Sequence of chain 1.C:
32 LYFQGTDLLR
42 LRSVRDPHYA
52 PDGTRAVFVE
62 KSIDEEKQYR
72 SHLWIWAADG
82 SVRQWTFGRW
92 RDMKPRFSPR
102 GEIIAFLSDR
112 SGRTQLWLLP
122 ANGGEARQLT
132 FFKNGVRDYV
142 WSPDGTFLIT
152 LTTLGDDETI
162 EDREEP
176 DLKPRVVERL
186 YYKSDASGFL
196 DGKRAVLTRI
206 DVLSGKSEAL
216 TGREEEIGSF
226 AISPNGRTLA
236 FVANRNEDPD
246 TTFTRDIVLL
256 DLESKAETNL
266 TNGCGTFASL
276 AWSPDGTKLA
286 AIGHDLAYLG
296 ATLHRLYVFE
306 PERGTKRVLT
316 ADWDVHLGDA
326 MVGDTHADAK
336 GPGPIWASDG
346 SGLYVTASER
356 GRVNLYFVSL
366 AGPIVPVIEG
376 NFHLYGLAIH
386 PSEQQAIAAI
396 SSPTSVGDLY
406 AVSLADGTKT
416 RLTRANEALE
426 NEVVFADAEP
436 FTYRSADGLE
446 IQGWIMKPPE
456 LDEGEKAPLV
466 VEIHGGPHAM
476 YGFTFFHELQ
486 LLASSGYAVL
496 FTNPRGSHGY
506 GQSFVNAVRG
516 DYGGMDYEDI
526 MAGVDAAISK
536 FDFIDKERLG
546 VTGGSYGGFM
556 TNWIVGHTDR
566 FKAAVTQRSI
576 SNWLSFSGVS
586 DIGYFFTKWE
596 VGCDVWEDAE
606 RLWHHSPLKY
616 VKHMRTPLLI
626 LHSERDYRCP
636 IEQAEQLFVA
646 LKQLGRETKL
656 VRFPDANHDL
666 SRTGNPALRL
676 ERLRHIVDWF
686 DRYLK

Binding-site contacts:
Ligand atom CA contacts residue ARG677 of chain 1.C at 4.1 Å.
Ligand atom OXT contacts residue SER666 of chain 1.C at 4.4 Å.
Ligand atom N contacts residue PHE658 of chain 1.C at 3.6 Å.
Ligand atom CA contacts residue LEU665 of chain 1.C at 4.5 Å (hydrophobic).
Ligand atom OXT contacts residue ARG573 of chain 1.C at 2.8 Å (salt-bridge).
Ligand atom O contacts residue SER666 of chain 1.C at 4.2 Å.
Ligand atom CA contacts residue LEU626 of chain 1.C at 3.9 Å (hydrophobic).
Ligand atom CA contacts residue GLN572 of chain 1.C at 4.2 Å.
Ligand atom O contacts residue LEU665 of chain 1.C at 3.7 Å.
Ligand atom N contacts residue LEU626 of chain 1.C at 3.3 Å.
Ligand atom CA contacts residue HIS627 of chain 1.C at 4.2 Å.
Ligand atom CB contacts residue LEU626 of chain 1.C at 4.2 Å (hydrophobic).
Ligand atom N contacts residue HIS627 of chain 1.C at 4.5 Å.
Ligand atom CB contacts residue PHE658 of chain 1.C at 3.9 Å (hydrophobic).
Ligand atom CB contacts residue LEU665 of chain 1.C at 3.8 Å (hydrophobic).
Ligand atom N contacts residue LEU665 of chain 1.C at 4.4 Å.
Ligand atom O contacts residue ARG677 of chain 1.C at 4.2 Å.
Ligand atom CB contacts residue SER628 of chain 1.C at 3.1 Å.
Ligand atom O contacts residue ARG573 of chain 1.C at 3.6 Å.
Ligand atom C contacts residue GLN572 of chain 1.C at 4.1 Å.
Ligand atom OXT contacts residue ARG677 of chain 1.C at 2.9 Å (salt-bridge).
Ligand atom N contacts residue ARG677 of chain 1.C at 3.3 Å.
Ligand atom OXT contacts residue GLN572 of chain 1.C at 3.1 Å (h-bond).
Ligand atom CB contacts residue HIS627 of chain 1.C at 3.7 Å.
Ligand atom C contacts residue ARG677 of chain 1.C at 3.5 Å.
Ligand atom O contacts residue HIS663 of chain 1.C at 4.2 Å.
Ligand atom CA contacts residue ARG573 of chain 1.C at 4.3 Å.
Ligand atom C contacts residue ARG573 of chain 1.C at 3.7 Å.

A protein and the small-molecule ligand that binds it are described below.
Small molecule (SMILES): C[C@H](N)C(=O)O